Binding-site contacts:
Ligand atom O3 contacts residue THR91 of chain 1.H at 3.6 Å.
Ligand atom O6 contacts residue LEU139 of chain 1.H at 2.7 Å (h-bond).
Ligand atom O3 contacts residue GLY14 of chain 1.H at 3.5 Å.
Ligand atom C2 contacts residue THR91 of chain 1.H at 3.9 Å.
Ligand atom O3 contacts residue GLY15 of chain 1.H at 2.8 Å (h-bond).
Ligand atom O2 contacts residue ALA90 of chain 1.H at 3.0 Å (h-bond).
Ligand atom C6 contacts residue ASP138 of chain 1.H at 3.6 Å.
Ligand atom C4 contacts residue ASP141 of chain 1.H at 3.3 Å.
Ligand atom C3 contacts residue GLY15 of chain 1.H at 3.7 Å.
Ligand atom O5 contacts residue GLY137 of chain 1.H at 3.9 Å.
Ligand atom O4 contacts residue THR91 of chain 1.H at 3.4 Å (h-bond).
Ligand atom C5 contacts residue THR91 of chain 1.H at 3.6 Å.
Ligand atom C2 contacts residue ALA90 of chain 1.H at 3.7 Å (hydrophobic).
Ligand atom O6 contacts residue GLY137 of chain 1.H at 3.4 Å.
Ligand atom O2 contacts residue LEU89 of chain 1.H at 3.6 Å.
Ligand atom O4 contacts residue ASP141 of chain 1.H at 2.5 Å (salt-bridge).
Ligand atom C2 contacts residue ASP138 of chain 1.H at 3.7 Å.
Ligand atom C6 contacts residue LEU89 of chain 1.H at 3.9 Å (hydrophobic).
Ligand atom C4 contacts residue GLY15 of chain 1.H at 3.6 Å.
Ligand atom O5 contacts residue ASP138 of chain 1.H at 3.0 Å (salt-bridge).
Ligand atom O1 contacts residue ALA90 of chain 1.H at 4.1 Å.
Ligand atom C3 contacts residue THR91 of chain 1.H at 3.7 Å.
Ligand atom O5 contacts residue ALA90 of chain 1.H at 3.2 Å.
Ligand atom O4 contacts residue THR93 of chain 1.H at 3.5 Å (h-bond).
Ligand atom O4 contacts residue GLY15 of chain 1.H at 3.9 Å.
Ligand atom C1 contacts residue ASP138 of chain 1.H at 4.0 Å.
Ligand atom C6 contacts residue ASP141 of chain 1.H at 3.6 Å.
Ligand atom O6 contacts residue ASP141 of chain 1.H at 2.9 Å (salt-bridge).
Ligand atom O6 contacts residue ASP138 of chain 1.H at 2.7 Å (salt-bridge).
Ligand atom O2 contacts residue GLY15 of chain 1.H at 3.6 Å.
Ligand atom O4 contacts residue GLY14 of chain 1.H at 3.8 Å.
Ligand atom C5 contacts residue ASP138 of chain 1.H at 3.9 Å.
Ligand atom O2 contacts residue THR91 of chain 1.H at 2.7 Å (h-bond).
Ligand atom C3 contacts residue ASP138 of chain 1.H at 3.2 Å.
Ligand atom C1 contacts residue ALA90 of chain 1.H at 3.3 Å (hydrophobic).
Ligand atom O2 contacts residue GLY137 of chain 1.H at 3.4 Å.
Ligand atom C6 contacts residue LEU139 of chain 1.H at 3.2 Å (hydrophobic).
Ligand atom C4 contacts residue THR91 of chain 1.H at 3.8 Å.
Ligand atom O6 contacts residue ALA90 of chain 1.H at 3.5 Å.
Ligand atom O1 contacts residue ASP138 of chain 1.H at 3.5 Å (salt-bridge).

Sequence of chain 1.H:
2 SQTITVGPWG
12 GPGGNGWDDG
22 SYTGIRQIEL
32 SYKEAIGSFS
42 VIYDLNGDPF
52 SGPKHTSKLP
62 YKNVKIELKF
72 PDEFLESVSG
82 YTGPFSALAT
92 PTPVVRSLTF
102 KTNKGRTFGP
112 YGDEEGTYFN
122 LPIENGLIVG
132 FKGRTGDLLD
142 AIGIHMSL

The small molecule below binds the protein below.
Small molecule (SMILES): OC[C@H]1O[C@H](OC[C@H]2O[C@H](O)[C@@H](O)[C@@H](O[C@H]3O[C@H](CO)[C@@H](O)[C@H](O)[C@@H]3O)[C@@H]2O)[C@@H](O)[C@@H](O)[C@@H]1O